Sequence of chain 8.B:
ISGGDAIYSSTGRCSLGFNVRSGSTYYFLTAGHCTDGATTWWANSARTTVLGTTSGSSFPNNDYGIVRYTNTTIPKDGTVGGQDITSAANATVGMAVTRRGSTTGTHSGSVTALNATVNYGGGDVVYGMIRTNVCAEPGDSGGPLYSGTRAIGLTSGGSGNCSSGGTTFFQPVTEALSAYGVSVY

Binding-site contacts:
Ligand atom C contacts residue GLY139 of chain 8.B at 3.8 Å.
Ligand atom O contacts residue ASP140 of chain 8.B at 3.7 Å.
Ligand atom CG contacts residue GLU137 of chain 8.B at 3.8 Å.
Ligand atom N contacts residue GLY157 of chain 8.B at 4.1 Å.
Ligand atom OXT contacts residue TYR1 of chain 8.AA at 0.0 Å (h-bond).
Ligand atom CD2 contacts residue SER141 of chain 8.B at 2.9 Å.
Ligand atom CA contacts residue TYR1 of chain 8.AA at 0.1 Å (hydrophobic).
Ligand atom CA contacts residue GOL1 of chain 8.DA at 3.8 Å.
Ligand atom CD1 contacts residue GLU137 of chain 8.B at 4.1 Å.
Ligand atom CD2 contacts residue TYR1 of chain 8.AA at 1.9 Å (hydrophobic).
Ligand atom CG contacts residue SER141 of chain 8.B at 3.5 Å.
Ligand atom CB contacts residue SER141 of chain 8.B at 3.3 Å.
Ligand atom CD2 contacts residue GLY157 of chain 8.B at 3.4 Å.
Ligand atom O contacts residue GLY139 of chain 8.B at 2.7 Å (h-bond).
Ligand atom CB contacts residue GLU137 of chain 8.B at 3.5 Å.
Ligand atom CG contacts residue GLY157 of chain 8.B at 4.2 Å.
Ligand atom CD1 contacts residue ALA136 of chain 8.B at 3.7 Å (hydrophobic).
Ligand atom C contacts residue SER141 of chain 8.B at 1.7 Å.
Ligand atom C contacts residue PRO138 of chain 8.B at 4.1 Å (hydrophobic).
Ligand atom CD2 contacts residue SER156 of chain 8.B at 3.2 Å.
Ligand atom N contacts residue HIS33 of chain 8.B at 3.8 Å.
Ligand atom CB contacts residue TYR1 of chain 8.AA at 0.7 Å (hydrophobic).
Ligand atom OXT contacts residue HIS33 of chain 8.B at 2.7 Å (h-bond).
Ligand atom CD1 contacts residue GLY157 of chain 8.B at 3.9 Å.
Ligand atom CA contacts residue PRO138 of chain 8.B at 3.9 Å (hydrophobic).
Ligand atom OXT contacts residue SER141 of chain 8.B at 2.3 Å (h-bond).
Ligand atom N contacts residue GOL1 of chain 8.DA at 2.4 Å (h-bond).
Ligand atom CG contacts residue TYR1 of chain 8.AA at 1.1 Å (hydrophobic).
Ligand atom CA contacts residue SER141 of chain 8.B at 2.6 Å.
Ligand atom N contacts residue TYR1 of chain 8.AA at 0.0 Å (h-bond).
Ligand atom C contacts residue TYR1 of chain 8.AA at 0.0 Å (hydrophobic).
Ligand atom N contacts residue SER156 of chain 8.B at 3.5 Å (h-bond).
Ligand atom N contacts residue SER141 of chain 8.B at 2.8 Å (h-bond).
Ligand atom O contacts residue TYR1 of chain 8.AA at 0.0 Å (h-bond).
Ligand atom C contacts residue HIS33 of chain 8.B at 3.7 Å.
Ligand atom CD2 contacts residue THR155 of chain 8.B at 3.5 Å.
Ligand atom CB contacts residue PRO138 of chain 8.B at 3.5 Å (hydrophobic).
Ligand atom O contacts residue SER141 of chain 8.B at 2.4 Å (h-bond).
Ligand atom O contacts residue PRO138 of chain 8.B at 3.6 Å.
Ligand atom CD1 contacts residue TYR1 of chain 8.AA at 0.4 Å (hydrophobic).

The small molecule below binds the protein below.
Small molecule (SMILES): CC(C)C[C@H](N)C(=O)O